Sequence of chain 1.B:
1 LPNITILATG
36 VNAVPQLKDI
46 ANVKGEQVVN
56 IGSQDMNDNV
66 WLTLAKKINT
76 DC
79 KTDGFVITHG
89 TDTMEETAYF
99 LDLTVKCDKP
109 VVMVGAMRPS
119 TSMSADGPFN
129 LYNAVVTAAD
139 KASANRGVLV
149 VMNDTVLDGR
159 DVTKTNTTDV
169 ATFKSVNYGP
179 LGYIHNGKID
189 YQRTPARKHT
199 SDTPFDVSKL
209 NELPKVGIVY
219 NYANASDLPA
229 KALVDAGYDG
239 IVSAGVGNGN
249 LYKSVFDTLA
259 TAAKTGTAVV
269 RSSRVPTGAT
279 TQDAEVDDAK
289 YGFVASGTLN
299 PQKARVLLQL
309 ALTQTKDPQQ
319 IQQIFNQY

Sequence of chain 1.D:
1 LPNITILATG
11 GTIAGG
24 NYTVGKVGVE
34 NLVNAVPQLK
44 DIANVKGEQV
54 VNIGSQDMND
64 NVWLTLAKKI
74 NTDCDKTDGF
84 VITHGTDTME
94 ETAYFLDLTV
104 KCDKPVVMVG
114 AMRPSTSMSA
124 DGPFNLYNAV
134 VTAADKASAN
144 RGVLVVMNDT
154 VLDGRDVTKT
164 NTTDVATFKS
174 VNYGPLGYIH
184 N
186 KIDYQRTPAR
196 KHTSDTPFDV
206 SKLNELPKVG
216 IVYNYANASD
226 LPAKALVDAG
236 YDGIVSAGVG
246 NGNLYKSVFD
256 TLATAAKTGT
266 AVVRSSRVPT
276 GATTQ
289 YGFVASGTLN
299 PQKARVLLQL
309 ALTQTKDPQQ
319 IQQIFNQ

The small molecule below binds the protein below.
Small molecule (SMILES): N[C@@H](CC(=O)O)C(=O)O

Binding-site contacts:
Ligand atom O contacts residue GLU283 of chain 1.B at 3.4 Å (salt-bridge).
Ligand atom N contacts residue SER58 of chain 1.D at 2.7 Å (h-bond).
Ligand atom N contacts residue THR89 of chain 1.D at 4.0 Å.
Ligand atom CB contacts residue GLY11 of chain 1.D at 3.6 Å.
Ligand atom OD1 contacts residue THR89 of chain 1.D at 2.9 Å (h-bond).
Ligand atom CG contacts residue ALA114 of chain 1.D at 3.8 Å (hydrophobic).
Ligand atom CB contacts residue GLY88 of chain 1.D at 3.4 Å.
Ligand atom O contacts residue VAL27 of chain 1.D at 3.0 Å.
Ligand atom C contacts residue SER58 of chain 1.D at 4.1 Å.
Ligand atom OXT contacts residue GLN59 of chain 1.D at 3.9 Å.
Ligand atom OXT contacts residue ASP90 of chain 1.D at 2.9 Å (salt-bridge).
Ligand atom O contacts residue GLY57 of chain 1.D at 3.5 Å.
Ligand atom C contacts residue VAL27 of chain 1.D at 3.5 Å (hydrophobic).
Ligand atom O contacts residue GLN59 of chain 1.D at 2.5 Å (h-bond).
Ligand atom OD2 contacts residue ASP90 of chain 1.D at 3.5 Å (salt-bridge).
Ligand atom OD1 contacts residue ALA114 of chain 1.D at 2.6 Å (h-bond).
Ligand atom OD2 contacts residue THR89 of chain 1.D at 3.3 Å (h-bond).
Ligand atom N contacts residue GLY57 of chain 1.D at 3.7 Å.
Ligand atom OD2 contacts residue THR12 of chain 1.D at 3.0 Å (h-bond).
Ligand atom C contacts residue ASP90 of chain 1.D at 3.5 Å.
Ligand atom CG contacts residue THR89 of chain 1.D at 3.1 Å.
Ligand atom CA contacts residue GLY88 of chain 1.D at 3.4 Å.
Ligand atom CA contacts residue ASP90 of chain 1.D at 3.9 Å.
Ligand atom N contacts residue GLN59 of chain 1.D at 4.0 Å.
Ligand atom OXT contacts residue VAL27 of chain 1.D at 3.9 Å.
Ligand atom N contacts residue GLY88 of chain 1.D at 3.0 Å.
Ligand atom OXT contacts residue ASN248 of chain 1.B at 3.3 Å (h-bond).
Ligand atom CG contacts residue THR12 of chain 1.D at 2.8 Å.
Ligand atom OD1 contacts residue THR12 of chain 1.D at 3.0 Å (h-bond).
Ligand atom CA contacts residue SER58 of chain 1.D at 3.2 Å.
Ligand atom O contacts residue SER58 of chain 1.D at 3.6 Å.
Ligand atom OXT contacts residue TYR25 of chain 1.D at 3.9 Å.
Ligand atom OXT contacts residue GLU283 of chain 1.B at 2.8 Å (salt-bridge).
Ligand atom CB contacts residue THR12 of chain 1.D at 3.0 Å.
Ligand atom CA contacts residue THR89 of chain 1.D at 3.5 Å.
Ligand atom C contacts residue GLN59 of chain 1.D at 3.4 Å.
Ligand atom C contacts residue GLU283 of chain 1.B at 3.6 Å.
Ligand atom OD2 contacts residue TYR25 of chain 1.D at 3.5 Å (h-bond).
Ligand atom CB contacts residue THR89 of chain 1.D at 3.3 Å.
Ligand atom N contacts residue GLY11 of chain 1.D at 3.5 Å.